Binding-site contacts:
Ligand atom C4 contacts residue ILE3 of chain 1.A at 4.4 Å (hydrophobic).
Ligand atom C1 contacts residue ILE100 of chain 1.A at 4.4 Å (hydrophobic).
Ligand atom C5 contacts residue CME97 of chain 1.A at 4.0 Å.
Ligand atom N contacts residue CA1 of chain 1.D at 3.2 Å.
Ligand atom C1 contacts residue CA1 of chain 1.D at 4.2 Å.
Ligand atom C1 contacts residue CME97 of chain 1.A at 3.6 Å.
Ligand atom N contacts residue ILE100 of chain 1.A at 4.0 Å.
Ligand atom N contacts residue TYR88 of chain 1.A at 3.5 Å (h-bond).
Ligand atom C3 contacts residue CME97 of chain 1.A at 3.9 Å.
Ligand atom C4 contacts residue CME97 of chain 1.A at 4.2 Å.
Ligand atom C6 contacts residue CME97 of chain 1.A at 3.9 Å.
Ligand atom N contacts residue CME97 of chain 1.A at 3.8 Å.
Ligand atom C6 contacts residue ILE100 of chain 1.A at 4.1 Å (hydrophobic).
Ligand atom C2 contacts residue CME97 of chain 1.A at 3.3 Å.
Ligand atom C6 contacts residue ILE3 of chain 1.A at 4.3 Å (hydrophobic).
Ligand atom C5 contacts residue ILE3 of chain 1.A at 3.6 Å (hydrophobic).

Sequence of chain 1.A:
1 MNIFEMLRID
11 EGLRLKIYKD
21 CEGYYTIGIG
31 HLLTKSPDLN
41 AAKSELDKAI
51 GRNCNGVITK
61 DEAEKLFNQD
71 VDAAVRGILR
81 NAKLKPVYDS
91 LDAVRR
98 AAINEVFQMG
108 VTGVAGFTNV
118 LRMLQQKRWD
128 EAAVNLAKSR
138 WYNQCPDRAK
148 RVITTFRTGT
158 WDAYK

The protein below binds the small molecule below.
Small molecule (SMILES): Nc1ccccc1